A protein and the small-molecule ligand that binds it are described below.
Small molecule (SMILES): CCC1=C(C)C2=N3->[Ru@@]45<-N6=C(C=c7c(CCC(=O)O)c(C)c(n74)=C2)C(CCC(=O)O)=C(C)C6=Cc2c(CC)c(C)c(n25)C=C13

Sequence of chain 1.A:
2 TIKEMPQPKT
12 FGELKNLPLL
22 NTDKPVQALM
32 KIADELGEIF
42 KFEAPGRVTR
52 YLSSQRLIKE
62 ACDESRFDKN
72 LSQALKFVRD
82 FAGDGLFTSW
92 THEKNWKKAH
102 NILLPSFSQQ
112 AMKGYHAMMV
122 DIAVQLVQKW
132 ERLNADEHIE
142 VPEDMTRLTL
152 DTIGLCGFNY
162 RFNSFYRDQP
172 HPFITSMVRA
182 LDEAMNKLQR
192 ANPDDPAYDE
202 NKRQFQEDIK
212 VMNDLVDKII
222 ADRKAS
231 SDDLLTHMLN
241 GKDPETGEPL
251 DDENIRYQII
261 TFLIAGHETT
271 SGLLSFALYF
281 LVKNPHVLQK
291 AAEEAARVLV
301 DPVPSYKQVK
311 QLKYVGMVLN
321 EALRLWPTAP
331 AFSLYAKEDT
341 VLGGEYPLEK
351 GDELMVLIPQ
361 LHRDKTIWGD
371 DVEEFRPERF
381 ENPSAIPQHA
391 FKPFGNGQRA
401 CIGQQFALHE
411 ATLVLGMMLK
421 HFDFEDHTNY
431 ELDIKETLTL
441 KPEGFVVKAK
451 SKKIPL

Binding-site contacts:
Ligand atom NA contacts residue CYS401 of chain 1.A at 3.4 Å.
Ligand atom C3C contacts residue GLY266 of chain 1.A at 3.4 Å.
Ligand atom CHA contacts residue PHE88 of chain 1.A at 3.3 Å (hydrophobic).
Ligand atom O1A contacts residue LYS70 of chain 1.A at 2.8 Å (salt-bridge).
Ligand atom C1A contacts residue PHE88 of chain 1.A at 3.5 Å (hydrophobic).
Ligand atom RU contacts residue CYS401 of chain 1.A at 2.4 Å.
Ligand atom C4B contacts residue THR269 of chain 1.A at 3.1 Å.
Ligand atom C3D contacts residue PHE88 of chain 1.A at 3.5 Å (hydrophobic).
Ligand atom NB contacts residue CYS401 of chain 1.A at 3.1 Å (h-bond).
Ligand atom C1B contacts residue CMO1 of chain 1.D at 3.4 Å.
Ligand atom CBC contacts residue GLY403 of chain 1.A at 3.5 Å.
Ligand atom CHC contacts residue THR269 of chain 1.A at 3.5 Å.
Ligand atom C4D contacts residue PHE88 of chain 1.A at 3.4 Å (hydrophobic).
Ligand atom O2D contacts residue ARG399 of chain 1.A at 2.8 Å (salt-bridge).
Ligand atom CBC contacts residue PHE108 of chain 1.A at 3.4 Å (hydrophobic).
Ligand atom NB contacts residue CMO1 of chain 1.D at 2.7 Å.
Ligand atom C3B contacts residue THR269 of chain 1.A at 3.0 Å.
Ligand atom ND contacts residue CMO1 of chain 1.D at 2.9 Å.
Ligand atom O2A contacts residue PHE332 of chain 1.A at 3.3 Å.
Ligand atom NC contacts residue ALA265 of chain 1.A at 3.4 Å (h-bond).
Ligand atom CMA contacts residue PRO393 of chain 1.A at 3.4 Å (hydrophobic).
Ligand atom C4A contacts residue CMO1 of chain 1.D at 3.5 Å.
Ligand atom CAB contacts residue THR269 of chain 1.A at 3.4 Å.
Ligand atom C2C contacts residue GLY266 of chain 1.A at 3.4 Å.
Ligand atom CBB contacts residue PHE394 of chain 1.A at 3.4 Å (hydrophobic).
Ligand atom CHD contacts residue ALA265 of chain 1.A at 3.5 Å (hydrophobic).
Ligand atom ND contacts residue CYS401 of chain 1.A at 3.2 Å (h-bond).
Ligand atom RU contacts residue CMO1 of chain 1.D at 1.8 Å.
Ligand atom CHB contacts residue PRO393 of chain 1.A at 3.5 Å (hydrophobic).
Ligand atom NC contacts residue CYS401 of chain 1.A at 3.0 Å (h-bond).
Ligand atom CMC contacts residue GLY266 of chain 1.A at 3.5 Å.
Ligand atom CGA contacts residue LYS70 of chain 1.A at 3.2 Å.
Ligand atom CAC contacts residue GLY266 of chain 1.A at 3.3 Å.
Ligand atom C1C contacts residue ALA265 of chain 1.A at 3.2 Å (hydrophobic).
Ligand atom CHA contacts residue CYS401 of chain 1.A at 3.5 Å (hydrophobic).
Ligand atom O1D contacts residue TRP97 of chain 1.A at 2.8 Å (h-bond).
Ligand atom O2D contacts residue LEU87 of chain 1.A at 3.3 Å (h-bond).
Ligand atom NA contacts residue CMO1 of chain 1.D at 2.6 Å.
Ligand atom NC contacts residue CMO1 of chain 1.D at 2.9 Å.
Ligand atom C2C contacts residue ALA265 of chain 1.A at 3.3 Å (hydrophobic).